Sequence of chain 1.A:
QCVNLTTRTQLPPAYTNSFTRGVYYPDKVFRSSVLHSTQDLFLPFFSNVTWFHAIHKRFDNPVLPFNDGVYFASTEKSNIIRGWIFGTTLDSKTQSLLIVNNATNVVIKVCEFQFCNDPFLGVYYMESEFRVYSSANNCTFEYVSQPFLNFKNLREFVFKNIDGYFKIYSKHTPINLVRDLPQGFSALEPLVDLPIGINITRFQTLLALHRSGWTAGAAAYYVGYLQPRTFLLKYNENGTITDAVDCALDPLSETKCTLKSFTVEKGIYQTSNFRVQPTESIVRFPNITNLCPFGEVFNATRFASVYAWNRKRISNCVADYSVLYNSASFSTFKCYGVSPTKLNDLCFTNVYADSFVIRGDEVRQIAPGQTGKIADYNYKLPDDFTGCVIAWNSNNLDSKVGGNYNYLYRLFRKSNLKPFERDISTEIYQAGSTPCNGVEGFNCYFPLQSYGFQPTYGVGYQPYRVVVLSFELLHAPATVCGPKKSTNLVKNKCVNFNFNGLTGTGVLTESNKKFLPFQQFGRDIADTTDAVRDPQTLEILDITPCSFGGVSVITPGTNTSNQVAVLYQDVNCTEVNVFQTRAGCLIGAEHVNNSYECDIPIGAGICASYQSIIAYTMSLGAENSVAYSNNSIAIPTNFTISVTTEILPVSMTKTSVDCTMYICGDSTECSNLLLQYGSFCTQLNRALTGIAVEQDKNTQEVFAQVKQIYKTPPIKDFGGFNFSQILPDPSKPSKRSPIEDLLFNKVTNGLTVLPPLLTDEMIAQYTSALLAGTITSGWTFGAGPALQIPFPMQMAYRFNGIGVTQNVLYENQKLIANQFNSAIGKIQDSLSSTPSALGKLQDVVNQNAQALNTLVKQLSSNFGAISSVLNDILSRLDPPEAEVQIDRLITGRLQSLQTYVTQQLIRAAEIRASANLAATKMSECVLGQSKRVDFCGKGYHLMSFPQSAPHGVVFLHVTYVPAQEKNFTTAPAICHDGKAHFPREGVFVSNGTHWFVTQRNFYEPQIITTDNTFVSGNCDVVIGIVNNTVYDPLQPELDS

This protein binds this small molecule.
Small molecule (SMILES): CC(=O)N[C@H]1[C@H](O[C@H]2[C@H](O)[C@@H](NC(C)=O)CO[C@@H]2CO)O[C@H](CO)[C@@H](O)[C@@H]1O

Binding-site contacts:
Ligand atom C4 contacts residue ASN1134 of chain 1.A at 4.2 Å.
Ligand atom O7 contacts residue ASN1134 of chain 1.A at 3.2 Å (h-bond).
Ligand atom O5 contacts residue ASN1134 of chain 1.A at 2.4 Å (h-bond).
Ligand atom C3 contacts residue ASN1134 of chain 1.A at 3.8 Å.
Ligand atom C1 contacts residue ASN1134 of chain 1.A at 1.4 Å.
Ligand atom N2 contacts residue ASN1134 of chain 1.A at 2.9 Å (h-bond).
Ligand atom C8 contacts residue ASN1134 of chain 1.A at 4.4 Å.
Ligand atom C7 contacts residue ASN1134 of chain 1.A at 3.3 Å.
Ligand atom C5 contacts residue ASN1134 of chain 1.A at 3.7 Å.
Ligand atom C2 contacts residue ASN1134 of chain 1.A at 2.5 Å.